Sequence of chain 5.A:
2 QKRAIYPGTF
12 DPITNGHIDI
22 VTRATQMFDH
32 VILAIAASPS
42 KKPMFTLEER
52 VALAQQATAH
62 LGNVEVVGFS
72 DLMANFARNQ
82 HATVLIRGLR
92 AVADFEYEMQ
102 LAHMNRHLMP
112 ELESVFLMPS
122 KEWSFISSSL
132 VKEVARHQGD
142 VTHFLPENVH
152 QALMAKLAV

This small molecule binds to this protein.
Small molecule (SMILES): Cc1nc2cccc(O)c2[nH]1

Sequence of chain 12.A:
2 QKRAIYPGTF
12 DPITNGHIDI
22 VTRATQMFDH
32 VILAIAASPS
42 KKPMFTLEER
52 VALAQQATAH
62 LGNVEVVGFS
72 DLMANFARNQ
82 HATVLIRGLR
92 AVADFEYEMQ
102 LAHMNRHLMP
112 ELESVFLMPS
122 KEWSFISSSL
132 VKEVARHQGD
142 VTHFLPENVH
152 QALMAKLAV

Binding-site contacts:
Ligand atom C2 contacts residue MET105 of chain 5.A at 4.0 Å (hydrophobic).
Ligand atom O5 contacts residue LEU73 of chain 5.A at 3.6 Å.
Ligand atom C1 contacts residue ASN106 of chain 5.A at 3.2 Å.
Ligand atom C9 contacts residue MET74 of chain 5.A at 3.9 Å (hydrophobic).
Ligand atom C3 contacts residue VAL135 of chain 12.A at 3.9 Å (hydrophobic).
Ligand atom C11 contacts residue HIS138 of chain 12.A at 4.1 Å.
Ligand atom C4 contacts residue LEU73 of chain 5.A at 3.6 Å (hydrophobic).
Ligand atom C2 contacts residue LEU102 of chain 5.A at 4.3 Å (hydrophobic).
Ligand atom C7 contacts residue GLU134 of chain 12.A at 4.0 Å.
Ligand atom N8 contacts residue GLU134 of chain 12.A at 2.9 Å (salt-bridge).
Ligand atom C7 contacts residue MET74 of chain 5.A at 4.0 Å (hydrophobic).
Ligand atom N10 contacts residue LEU73 of chain 5.A at 3.3 Å.
Ligand atom C1 contacts residue MET74 of chain 5.A at 4.3 Å (hydrophobic).
Ligand atom C6 contacts residue LEU73 of chain 5.A at 3.3 Å (hydrophobic).
Ligand atom C1 contacts residue LEU109 of chain 5.A at 4.2 Å (hydrophobic).
Ligand atom C2 contacts residue VAL135 of chain 12.A at 3.6 Å (hydrophobic).
Ligand atom C7 contacts residue LEU73 of chain 5.A at 3.8 Å (hydrophobic).
Ligand atom C2 contacts residue LEU131 of chain 12.A at 4.1 Å (hydrophobic).
Ligand atom C3 contacts residue GLU134 of chain 12.A at 4.0 Å.
Ligand atom C6 contacts residue MET74 of chain 5.A at 3.4 Å (hydrophobic).
Ligand atom C1 contacts residue MET105 of chain 5.A at 4.1 Å (hydrophobic).
Ligand atom C9 contacts residue LEU73 of chain 5.A at 3.8 Å (hydrophobic).
Ligand atom N10 contacts residue MET74 of chain 5.A at 2.9 Å (h-bond).
Ligand atom O5 contacts residue MET74 of chain 5.A at 3.3 Å.
Ligand atom C4 contacts residue ALA75 of chain 5.A at 4.4 Å (hydrophobic).
Ligand atom O5 contacts residue ALA75 of chain 5.A at 3.1 Å (h-bond).
Ligand atom C1 contacts residue VAL135 of chain 12.A at 4.3 Å (hydrophobic).
Ligand atom C11 contacts residue LEU73 of chain 5.A at 4.2 Å (hydrophobic).
Ligand atom N8 contacts residue LEU73 of chain 5.A at 4.1 Å.
Ligand atom O5 contacts residue ASN106 of chain 5.A at 2.5 Å (h-bond).
Ligand atom C11 contacts residue MET74 of chain 5.A at 4.1 Å (hydrophobic).
Ligand atom C11 contacts residue GLU134 of chain 12.A at 3.9 Å.
Ligand atom C1 contacts residue LEU73 of chain 5.A at 4.2 Å (hydrophobic).
Ligand atom C4 contacts residue ASN106 of chain 5.A at 3.2 Å.
Ligand atom C9 contacts residue GLU134 of chain 12.A at 3.8 Å.
Ligand atom C3 contacts residue LEU131 of chain 12.A at 4.1 Å (hydrophobic).
Ligand atom C11 contacts residue ASP72 of chain 5.A at 4.0 Å.
Ligand atom C4 contacts residue MET74 of chain 5.A at 3.6 Å (hydrophobic).
Ligand atom C3 contacts residue LEU73 of chain 5.A at 4.4 Å (hydrophobic).
Ligand atom N8 contacts residue MET74 of chain 5.A at 4.4 Å.